This small molecule binds to this protein.
Small molecule (SMILES): Cc1cccc(C(=O)N(C)C)c1C

Sequence of chain 1.A:
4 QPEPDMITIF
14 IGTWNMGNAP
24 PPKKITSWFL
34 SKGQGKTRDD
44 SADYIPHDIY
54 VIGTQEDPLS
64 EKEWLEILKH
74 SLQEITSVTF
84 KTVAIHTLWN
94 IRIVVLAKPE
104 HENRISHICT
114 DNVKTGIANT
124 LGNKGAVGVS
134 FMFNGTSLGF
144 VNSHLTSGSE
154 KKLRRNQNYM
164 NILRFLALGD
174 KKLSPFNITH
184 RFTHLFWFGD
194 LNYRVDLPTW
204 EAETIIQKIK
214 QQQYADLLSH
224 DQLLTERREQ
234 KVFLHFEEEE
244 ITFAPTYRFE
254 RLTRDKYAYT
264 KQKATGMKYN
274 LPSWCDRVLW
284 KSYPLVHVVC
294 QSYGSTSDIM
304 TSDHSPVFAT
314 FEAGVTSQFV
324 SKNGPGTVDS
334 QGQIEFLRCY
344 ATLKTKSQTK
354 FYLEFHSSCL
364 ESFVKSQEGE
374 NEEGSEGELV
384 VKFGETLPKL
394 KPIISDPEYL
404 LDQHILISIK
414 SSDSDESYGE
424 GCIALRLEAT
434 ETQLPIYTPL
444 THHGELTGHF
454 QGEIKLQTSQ

Binding-site contacts:
Ligand atom O05 contacts residue GLU240 of chain 1.A at 4.1 Å.
Ligand atom C12 contacts residue ARG230 of chain 1.A at 3.9 Å.
Ligand atom C11 contacts residue ARG231 of chain 1.A at 3.5 Å.
Ligand atom C09 contacts residue LEU227 of chain 1.A at 4.1 Å (hydrophobic).
Ligand atom C13 contacts residue ARG230 of chain 1.A at 4.5 Å.
Ligand atom C11 contacts residue ARG230 of chain 1.A at 4.1 Å.
Ligand atom C10 contacts residue ARG230 of chain 1.A at 4.0 Å.
Ligand atom C07 contacts residue ARG230 of chain 1.A at 4.3 Å.
Ligand atom C10 contacts residue ARG231 of chain 1.A at 3.8 Å.
Ligand atom C06 contacts residue ARG230 of chain 1.A at 4.1 Å.
Ligand atom C09 contacts residue ARG231 of chain 1.A at 3.5 Å.
Ligand atom C09 contacts residue ARG230 of chain 1.A at 3.6 Å.
Ligand atom C01 contacts residue ARG231 of chain 1.A at 3.8 Å.
Ligand atom C11 contacts residue LEU227 of chain 1.A at 4.0 Å (hydrophobic).
Ligand atom C08 contacts residue ARG231 of chain 1.A at 3.7 Å.
Ligand atom C13 contacts residue ARG231 of chain 1.A at 4.3 Å.
Ligand atom C12 contacts residue ARG231 of chain 1.A at 4.4 Å.
Ligand atom C08 contacts residue ARG230 of chain 1.A at 3.5 Å.